Sequence of chain 1.A:
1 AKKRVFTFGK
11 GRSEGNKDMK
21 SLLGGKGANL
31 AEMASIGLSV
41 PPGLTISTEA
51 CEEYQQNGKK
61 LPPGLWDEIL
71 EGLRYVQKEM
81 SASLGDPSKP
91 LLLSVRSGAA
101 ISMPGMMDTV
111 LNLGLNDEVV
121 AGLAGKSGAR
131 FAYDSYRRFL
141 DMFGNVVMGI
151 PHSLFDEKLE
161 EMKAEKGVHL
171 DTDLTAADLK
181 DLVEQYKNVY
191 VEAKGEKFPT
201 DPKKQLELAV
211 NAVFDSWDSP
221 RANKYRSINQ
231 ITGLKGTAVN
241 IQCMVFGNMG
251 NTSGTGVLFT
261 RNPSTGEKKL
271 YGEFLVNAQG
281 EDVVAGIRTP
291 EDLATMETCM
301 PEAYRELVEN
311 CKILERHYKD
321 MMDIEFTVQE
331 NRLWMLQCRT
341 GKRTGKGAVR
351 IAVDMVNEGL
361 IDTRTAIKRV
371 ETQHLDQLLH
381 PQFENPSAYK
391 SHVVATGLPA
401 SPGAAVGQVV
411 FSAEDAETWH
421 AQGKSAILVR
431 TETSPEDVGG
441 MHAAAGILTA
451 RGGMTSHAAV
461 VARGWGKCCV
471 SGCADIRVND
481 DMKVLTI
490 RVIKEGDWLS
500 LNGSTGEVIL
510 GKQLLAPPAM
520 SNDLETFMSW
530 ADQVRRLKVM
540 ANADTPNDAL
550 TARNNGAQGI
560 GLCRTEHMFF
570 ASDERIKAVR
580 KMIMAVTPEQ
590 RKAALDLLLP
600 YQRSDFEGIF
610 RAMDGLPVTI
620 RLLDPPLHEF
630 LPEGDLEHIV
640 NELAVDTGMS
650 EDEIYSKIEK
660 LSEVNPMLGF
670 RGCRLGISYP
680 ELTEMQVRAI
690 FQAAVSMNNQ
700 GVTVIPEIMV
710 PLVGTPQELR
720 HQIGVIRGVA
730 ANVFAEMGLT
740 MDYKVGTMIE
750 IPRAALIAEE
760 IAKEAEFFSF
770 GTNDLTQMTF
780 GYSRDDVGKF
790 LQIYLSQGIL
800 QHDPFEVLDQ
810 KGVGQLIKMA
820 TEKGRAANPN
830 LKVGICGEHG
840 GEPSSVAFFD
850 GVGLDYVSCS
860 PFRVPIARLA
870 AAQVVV

This protein binds this small molecule.
Small molecule (SMILES): Nc1ncnc2c1ncn2[C@@H]1O[C@H](COP(=O)(O)OP(=O)(O)NP(=O)(O)O)[C@@H](O)[C@H]1Br

Binding-site contacts:
Ligand atom C5 contacts residue MET244 of chain 1.A at 4.1 Å (hydrophobic).
Ligand atom N7 contacts residue ARG96 of chain 1.A at 2.8 Å (salt-bridge).
Ligand atom O2B contacts residue GLN337 of chain 1.A at 2.7 Å (h-bond).
Ligand atom O2A contacts residue GLN337 of chain 1.A at 4.0 Å.
Ligand atom O4' contacts residue LEU111 of chain 1.A at 3.5 Å.
Ligand atom O2A contacts residue ARG96 of chain 1.A at 3.1 Å.
Ligand atom C5 contacts residue ARG96 of chain 1.A at 4.2 Å.
Ligand atom C2 contacts residue LEU336 of chain 1.A at 3.9 Å (hydrophobic).
Ligand atom C8 contacts residue ARG96 of chain 1.A at 3.1 Å.
Ligand atom N9 contacts residue LEU111 of chain 1.A at 4.0 Å.
Ligand atom O5' contacts residue THR109 of chain 1.A at 4.2 Å.
Ligand atom N1 contacts residue LEU336 of chain 1.A at 3.8 Å.
Ligand atom O1A contacts residue ARG96 of chain 1.A at 3.9 Å.
Ligand atom PA contacts residue THR109 of chain 1.A at 4.2 Å.
Ligand atom BR contacts residue GLU325 of chain 1.A at 3.9 Å.
Ligand atom PG contacts residue LYS26 of chain 1.A at 3.9 Å.
Ligand atom N1 contacts residue CYS243 of chain 1.A at 3.9 Å.
Ligand atom C6 contacts residue CYS243 of chain 1.A at 3.7 Å (hydrophobic).
Ligand atom O3G contacts residue LYS26 of chain 1.A at 2.7 Å (salt-bridge).
Ligand atom N1 contacts residue VAL245 of chain 1.A at 3.5 Å (h-bond).
Ligand atom O5' contacts residue ARG96 of chain 1.A at 4.2 Å.
Ligand atom N6 contacts residue CYS243 of chain 1.A at 2.6 Å (h-bond).
Ligand atom PA contacts residue ARG96 of chain 1.A at 3.8 Å.
Ligand atom O3A contacts residue GLN337 of chain 1.A at 3.2 Å (h-bond).
Ligand atom C6 contacts residue LEU336 of chain 1.A at 4.2 Å (hydrophobic).
Ligand atom N6 contacts residue GLN242 of chain 1.A at 3.7 Å.
Ligand atom PA contacts residue GLN337 of chain 1.A at 4.2 Å.
Ligand atom N1 contacts residue MET244 of chain 1.A at 3.7 Å.
Ligand atom C2 contacts residue VAL245 of chain 1.A at 3.6 Å (hydrophobic).
Ligand atom BR contacts residue GLN337 of chain 1.A at 3.8 Å.
Ligand atom O1A contacts residue THR109 of chain 1.A at 3.2 Å (h-bond).
Ligand atom O2A contacts residue LYS26 of chain 1.A at 3.4 Å.
Ligand atom O1G contacts residue LYS26 of chain 1.A at 4.0 Å.
Ligand atom C6 contacts residue MET244 of chain 1.A at 4.0 Å (hydrophobic).
Ligand atom C8 contacts residue LEU111 of chain 1.A at 3.9 Å (hydrophobic).
Ligand atom N7 contacts residue SER94 of chain 1.A at 3.8 Å.
Ligand atom N6 contacts residue MET244 of chain 1.A at 3.9 Å.
Ligand atom PB contacts residue GLN337 of chain 1.A at 3.4 Å.
Ligand atom N7 contacts residue GLN242 of chain 1.A at 4.2 Å.
Ligand atom O1B contacts residue GLN337 of chain 1.A at 3.8 Å.